Sequence of chain 1.A:
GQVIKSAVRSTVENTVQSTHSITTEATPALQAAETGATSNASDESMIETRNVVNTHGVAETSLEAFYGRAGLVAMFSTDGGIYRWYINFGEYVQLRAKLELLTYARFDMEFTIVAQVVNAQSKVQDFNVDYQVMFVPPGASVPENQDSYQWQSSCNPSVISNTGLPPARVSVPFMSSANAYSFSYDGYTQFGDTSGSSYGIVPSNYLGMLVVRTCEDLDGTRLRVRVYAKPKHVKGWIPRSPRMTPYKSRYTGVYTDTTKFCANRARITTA

Sequence of chain 2.A:
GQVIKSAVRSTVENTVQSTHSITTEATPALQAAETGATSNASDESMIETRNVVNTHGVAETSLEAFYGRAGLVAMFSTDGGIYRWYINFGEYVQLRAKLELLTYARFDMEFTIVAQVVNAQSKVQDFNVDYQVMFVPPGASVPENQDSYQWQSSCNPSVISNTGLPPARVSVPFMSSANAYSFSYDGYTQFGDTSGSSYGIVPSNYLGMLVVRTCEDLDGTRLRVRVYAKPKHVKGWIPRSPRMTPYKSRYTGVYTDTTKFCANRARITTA

The small molecule below binds the protein below.
Small molecule (SMILES): N[C@@H](CS)C(=O)O

Sequence of chain 2.C:
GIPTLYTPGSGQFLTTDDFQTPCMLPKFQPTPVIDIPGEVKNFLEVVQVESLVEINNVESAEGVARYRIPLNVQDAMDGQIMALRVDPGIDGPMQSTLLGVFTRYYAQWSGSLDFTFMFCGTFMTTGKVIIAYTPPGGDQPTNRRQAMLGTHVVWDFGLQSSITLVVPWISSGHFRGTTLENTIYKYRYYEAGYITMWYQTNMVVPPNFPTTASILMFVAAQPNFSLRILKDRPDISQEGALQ

Binding-site contacts:
Ligand atom N contacts residue GLY1 of chain 2.E at 3.7 Å.
Ligand atom C contacts residue GLN155 of chain 1.A at 4.2 Å.
Ligand atom C contacts residue GLY1 of chain 2.E at 1.3 Å.
Ligand atom CA contacts residue ASP150 of chain 1.A at 3.3 Å.
Ligand atom SG contacts residue GLY1 of chain 2.E at 4.2 Å.
Ligand atom N contacts residue GLN155 of chain 1.A at 4.3 Å.
Ligand atom CB contacts residue ASP150 of chain 1.A at 3.6 Å.
Ligand atom O contacts residue TYR152 of chain 1.A at 3.6 Å.
Ligand atom N contacts residue TYR152 of chain 1.A at 3.5 Å.
Ligand atom N contacts residue ASP150 of chain 1.A at 4.4 Å.
Ligand atom SG contacts residue MET78 of chain 2.A at 3.8 Å.
Ligand atom C contacts residue MET78 of chain 2.A at 4.2 Å (hydrophobic).
Ligand atom O contacts residue LEU75 of chain 2.A at 4.4 Å.
Ligand atom SG contacts residue GLU239 of chain 2.C at 4.3 Å.
Ligand atom C contacts residue SER151 of chain 1.A at 3.9 Å.
Ligand atom N contacts residue GLN238 of chain 2.C at 3.8 Å.
Ligand atom O contacts residue TYR95 of chain 2.A at 3.6 Å.
Ligand atom N contacts residue GLU239 of chain 2.C at 3.0 Å (salt-bridge).
Ligand atom CB contacts residue GLY1 of chain 2.E at 3.1 Å.
Ligand atom O contacts residue GLY1 of chain 2.E at 2.2 Å (h-bond).
Ligand atom C contacts residue TYR152 of chain 1.A at 3.6 Å (hydrophobic).
Ligand atom SG contacts residue GLY240 of chain 2.C at 4.0 Å.
Ligand atom SG contacts residue ALA241 of chain 2.C at 3.5 Å (h-bond).
Ligand atom CA contacts residue TYR152 of chain 1.A at 3.8 Å (hydrophobic).
Ligand atom C contacts residue TYR95 of chain 2.A at 4.5 Å (hydrophobic).
Ligand atom CA contacts residue SER151 of chain 1.A at 4.0 Å.
Ligand atom CB contacts residue GLU239 of chain 2.C at 4.0 Å.
Ligand atom C contacts residue ASP150 of chain 1.A at 3.8 Å.
Ligand atom CB contacts residue MET78 of chain 2.A at 3.9 Å (hydrophobic).
Ligand atom SG contacts residue TYR95 of chain 2.A at 3.8 Å.
Ligand atom CA contacts residue GLY1 of chain 2.E at 2.4 Å.
Ligand atom CA contacts residue GLU239 of chain 2.C at 3.9 Å.
Ligand atom O contacts residue GLN155 of chain 1.A at 3.0 Å (h-bond).